Sequence of chain 1.H:
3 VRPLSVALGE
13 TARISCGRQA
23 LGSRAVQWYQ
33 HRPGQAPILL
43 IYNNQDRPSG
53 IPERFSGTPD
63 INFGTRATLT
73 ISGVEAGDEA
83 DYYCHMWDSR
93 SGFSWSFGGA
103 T

Binding-site contacts:
Ligand atom O4 contacts residue VAL107 of chain 1.G at 3.9 Å.
Ligand atom C4 contacts residue GLY106 of chain 1.G at 3.9 Å.
Ligand atom O5 contacts residue ARG103 of chain 1.G at 3.3 Å (salt-bridge).
Ligand atom C6 contacts residue ASP62 of chain 1.H at 3.3 Å.
Ligand atom N2 contacts residue ASN347 of chain 1.E at 2.8 Å (h-bond).
Ligand atom N2 contacts residue HIS345 of chain 1.E at 3.1 Å (h-bond).
Ligand atom C5 contacts residue ASP62 of chain 1.H at 3.7 Å.
Ligand atom O5 contacts residue ASN347 of chain 1.E at 2.4 Å (h-bond).
Ligand atom C3 contacts residue ASN347 of chain 1.E at 3.8 Å.
Ligand atom C2 contacts residue HIS345 of chain 1.E at 3.8 Å.
Ligand atom C3 contacts residue HIS345 of chain 1.E at 3.7 Å.
Ligand atom O4 contacts residue ILE104 of chain 1.G at 3.0 Å.
Ligand atom C8 contacts residue NAG1 of chain 1.Y at 3.4 Å.
Ligand atom O6 contacts residue ASN45 of chain 1.H at 2.8 Å (h-bond).
Ligand atom C1 contacts residue HIS345 of chain 1.E at 3.7 Å.
Ligand atom C8 contacts residue ASN311 of chain 1.E at 3.7 Å.
Ligand atom O7 contacts residue NAG1 of chain 1.Y at 3.2 Å (h-bond).
Ligand atom C2 contacts residue ASN347 of chain 1.E at 2.4 Å.
Ligand atom C7 contacts residue NAG1 of chain 1.Y at 3.7 Å.
Ligand atom C1 contacts residue ASN347 of chain 1.E at 1.4 Å.
Ligand atom C6 contacts residue ARG103 of chain 1.G at 3.9 Å.
Ligand atom O6 contacts residue ASP62 of chain 1.H at 3.6 Å (salt-bridge).
Ligand atom O7 contacts residue VAL108 of chain 1.G at 3.0 Å (h-bond).
Ligand atom C1 contacts residue ARG103 of chain 1.G at 3.7 Å.
Ligand atom C1 contacts residue ILE104 of chain 1.G at 3.2 Å (hydrophobic).
Ligand atom C8 contacts residue THR313 of chain 1.E at 3.7 Å.
Ligand atom O7 contacts residue ASN311 of chain 1.E at 3.8 Å.
Ligand atom O4 contacts residue PRO61 of chain 1.H at 3.8 Å.
Ligand atom C5 contacts residue ASN347 of chain 1.E at 3.7 Å.
Ligand atom O7 contacts residue ASN347 of chain 1.E at 3.2 Å (h-bond).
Ligand atom O6 contacts residue ILE104 of chain 1.G at 3.4 Å.
Ligand atom C2 contacts residue ILE104 of chain 1.G at 3.9 Å (hydrophobic).
Ligand atom O3 contacts residue GLY106 of chain 1.G at 3.8 Å.
Ligand atom C7 contacts residue ASN347 of chain 1.E at 3.1 Å.
Ligand atom C5 contacts residue ILE104 of chain 1.G at 1.5 Å (hydrophobic).
Ligand atom C3 contacts residue ILE104 of chain 1.G at 3.4 Å (hydrophobic).
Ligand atom O7 contacts residue VAL107 of chain 1.G at 3.5 Å.
Ligand atom O5 contacts residue ILE104 of chain 1.G at 2.5 Å.
Ligand atom C4 contacts residue ILE104 of chain 1.G at 2.7 Å (hydrophobic).
Ligand atom C6 contacts residue ILE104 of chain 1.G at 2.1 Å (hydrophobic).

Sequence of chain 1.E:
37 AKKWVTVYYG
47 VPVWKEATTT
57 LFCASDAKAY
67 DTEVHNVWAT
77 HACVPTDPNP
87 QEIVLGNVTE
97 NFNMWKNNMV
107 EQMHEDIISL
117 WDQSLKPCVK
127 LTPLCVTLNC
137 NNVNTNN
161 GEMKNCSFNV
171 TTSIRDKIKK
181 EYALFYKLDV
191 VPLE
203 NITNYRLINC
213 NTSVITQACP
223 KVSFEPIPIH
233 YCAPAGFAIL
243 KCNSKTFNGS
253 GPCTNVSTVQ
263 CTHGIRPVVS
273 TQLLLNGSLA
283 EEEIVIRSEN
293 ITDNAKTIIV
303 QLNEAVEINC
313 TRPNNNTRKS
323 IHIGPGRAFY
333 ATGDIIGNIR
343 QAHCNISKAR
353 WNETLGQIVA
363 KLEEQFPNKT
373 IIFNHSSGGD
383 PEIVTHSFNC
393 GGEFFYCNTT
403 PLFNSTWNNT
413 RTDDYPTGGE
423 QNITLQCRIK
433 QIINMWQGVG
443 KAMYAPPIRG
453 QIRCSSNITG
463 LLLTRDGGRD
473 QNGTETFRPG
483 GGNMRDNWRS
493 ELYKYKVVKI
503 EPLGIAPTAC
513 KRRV

A protein and the small-molecule ligand that binds it are described below.
Small molecule (SMILES): CC(=O)N[C@H]1[C@H](O[C@H]2[C@H](O)[C@@H](NC(C)=O)CO[C@@H]2CO)O[C@H](CO)[C@@H](O[C@@H]2O[C@H](CO[C@H]3O[C@H](CO)[C@@H](O)[C@H](O[C@H]4O[C@H](CO)[C@@H](O)[C@H](O)[C@@H]4O)[C@@H]3O)[C@@H](O)[C@H](O[C@H]3O[C@H](CO)[C@@H](O)[C@H](O)[C@@H]3O[C@H]3O[C@H](CO)[C@@H](O)[C@H](O)[C@@H]3O)[C@@H]2O)[C@@H]1O

Sequence of chain 1.G:
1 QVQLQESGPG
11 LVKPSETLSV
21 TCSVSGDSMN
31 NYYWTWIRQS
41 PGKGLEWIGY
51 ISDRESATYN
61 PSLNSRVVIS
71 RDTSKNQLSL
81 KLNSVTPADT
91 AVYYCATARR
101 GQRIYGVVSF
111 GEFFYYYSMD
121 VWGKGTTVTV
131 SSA